Sequence of chain 1.A:
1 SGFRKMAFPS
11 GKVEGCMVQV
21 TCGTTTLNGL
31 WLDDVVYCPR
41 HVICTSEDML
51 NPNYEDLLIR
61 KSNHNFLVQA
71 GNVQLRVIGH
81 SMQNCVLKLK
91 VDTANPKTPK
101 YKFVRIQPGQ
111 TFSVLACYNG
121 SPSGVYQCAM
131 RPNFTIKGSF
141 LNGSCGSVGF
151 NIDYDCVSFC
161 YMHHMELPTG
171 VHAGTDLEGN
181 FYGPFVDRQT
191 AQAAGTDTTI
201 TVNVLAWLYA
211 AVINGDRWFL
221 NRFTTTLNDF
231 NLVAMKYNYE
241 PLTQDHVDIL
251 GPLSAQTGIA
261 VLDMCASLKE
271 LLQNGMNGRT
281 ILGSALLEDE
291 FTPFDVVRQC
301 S

Sequence of chain 2.A:
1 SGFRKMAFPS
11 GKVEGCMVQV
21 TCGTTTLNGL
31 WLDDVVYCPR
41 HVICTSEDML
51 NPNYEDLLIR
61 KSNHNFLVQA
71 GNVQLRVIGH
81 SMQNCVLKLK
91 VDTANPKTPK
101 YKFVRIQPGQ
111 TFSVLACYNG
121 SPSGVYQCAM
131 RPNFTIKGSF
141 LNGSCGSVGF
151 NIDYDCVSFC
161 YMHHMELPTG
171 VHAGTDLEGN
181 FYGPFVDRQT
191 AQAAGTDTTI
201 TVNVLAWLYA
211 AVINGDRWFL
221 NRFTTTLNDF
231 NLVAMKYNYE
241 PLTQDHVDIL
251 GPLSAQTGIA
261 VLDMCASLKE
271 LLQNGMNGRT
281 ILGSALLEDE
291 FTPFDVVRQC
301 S

A small-molecule ligand and the protein it binds are described below.
Small molecule (SMILES): CC1(C)[C@@H]2[C@@H](C(=O)N[C@@H](C[C@@H]3CCNC3=O)[C@@H](O)C(N)=O)N(C(=O)OCc3ccccc3)C[C@@H]21

Binding-site contacts:
Ligand atom O6 contacts residue GLU166 of chain 1.A at 3.5 Å.
Ligand atom C18 contacts residue CYS145 of chain 1.A at 1.7 Å (hydrophobic).
Ligand atom N3 contacts residue CYS145 of chain 1.A at 3.7 Å.
Ligand atom O3 contacts residue GLU166 of chain 1.A at 2.9 Å (salt-bridge).
Ligand atom C7 contacts residue TYR54 of chain 1.A at 3.7 Å (hydrophobic).
Ligand atom C7 contacts residue HIS41 of chain 1.A at 3.6 Å.
Ligand atom C8 contacts residue GLN189 of chain 1.A at 3.6 Å.
Ligand atom C6 contacts residue MET165 of chain 1.A at 3.8 Å (hydrophobic).
Ligand atom C20 contacts residue CYS145 of chain 1.A at 3.0 Å (hydrophobic).
Ligand atom O6 contacts residue MET165 of chain 1.A at 3.5 Å.
Ligand atom O4 contacts residue HIS41 of chain 1.A at 2.6 Å (h-bond).
Ligand atom O6 contacts residue PHE140 of chain 1.A at 3.8 Å.
Ligand atom O5 contacts residue SER144 of chain 1.A at 3.0 Å (h-bond).
Ligand atom N3 contacts residue GLY143 of chain 1.A at 3.6 Å.
Ligand atom O5 contacts residue GLY143 of chain 1.A at 2.8 Å (h-bond).
Ligand atom O6 contacts residue HIS163 of chain 1.A at 2.6 Å (h-bond).
Ligand atom O4 contacts residue CYS145 of chain 1.A at 2.6 Å (h-bond).
Ligand atom C1 contacts residue HIS164 of chain 1.A at 3.7 Å.
Ligand atom N2 contacts residue CYS145 of chain 1.A at 3.1 Å (h-bond).
Ligand atom C24 contacts residue HIS163 of chain 1.A at 3.7 Å.
Ligand atom C6 contacts residue ARG188 of chain 1.A at 3.6 Å.
Ligand atom C18 contacts residue HIS41 of chain 1.A at 3.5 Å.
Ligand atom C14 contacts residue ASN142 of chain 1.A at 3.4 Å.
Ligand atom C19 contacts residue CYS145 of chain 1.A at 2.7 Å (hydrophobic).
Ligand atom C24 contacts residue GLU166 of chain 1.A at 3.7 Å.
Ligand atom O3 contacts residue MET165 of chain 1.A at 3.4 Å.
Ligand atom C2 contacts residue HIS164 of chain 1.A at 3.5 Å.
Ligand atom C10 contacts residue GLU166 of chain 1.A at 3.4 Å.
Ligand atom O6 contacts residue HIS172 of chain 1.A at 3.7 Å.
Ligand atom O5 contacts residue LEU141 of chain 1.A at 3.8 Å.
Ligand atom O5 contacts residue CYS145 of chain 1.A at 2.9 Å (h-bond).
Ligand atom C17 contacts residue CYS145 of chain 1.A at 2.6 Å (hydrophobic).
Ligand atom N4 contacts residue GLU166 of chain 1.A at 3.2 Å (salt-bridge).
Ligand atom C19 contacts residue GLY143 of chain 1.A at 3.5 Å.
Ligand atom N4 contacts residue PHE140 of chain 1.A at 3.1 Å (h-bond).
Ligand atom O5 contacts residue ASN142 of chain 1.A at 3.8 Å.
Ligand atom N2 contacts residue HIS164 of chain 1.A at 2.9 Å (h-bond).
Ligand atom C22 contacts residue ASN142 of chain 1.A at 3.7 Å.
Ligand atom O2 contacts residue GLU166 of chain 1.A at 3.8 Å.
Ligand atom C7 contacts residue ASP187 of chain 1.A at 3.7 Å.